Sequence of chain 1.R:
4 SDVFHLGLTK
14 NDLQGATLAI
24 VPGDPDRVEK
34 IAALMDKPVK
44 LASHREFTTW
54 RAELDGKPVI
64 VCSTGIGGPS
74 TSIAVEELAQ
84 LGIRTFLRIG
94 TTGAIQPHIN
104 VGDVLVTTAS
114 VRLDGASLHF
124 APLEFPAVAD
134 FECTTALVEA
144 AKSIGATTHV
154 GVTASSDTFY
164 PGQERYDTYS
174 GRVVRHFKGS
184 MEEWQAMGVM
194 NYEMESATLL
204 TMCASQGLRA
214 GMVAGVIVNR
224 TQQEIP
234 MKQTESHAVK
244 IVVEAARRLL

Binding-site contacts:
Ligand atom C6 contacts residue THR95 of chain 1.R at 3.9 Å.
Ligand atom C5' contacts residue MET197 of chain 1.R at 4.0 Å (hydrophobic).
Ligand atom C4 contacts residue ARG168 of chain 1.R at 3.8 Å.
Ligand atom N1 contacts residue THR94 of chain 1.R at 3.7 Å.
Ligand atom O4' contacts residue PO41 of chain 1.BC at 3.5 Å (h-bond).
Ligand atom N3 contacts residue GLN166 of chain 1.R at 3.2 Å (h-bond).
Ligand atom C6 contacts residue THR94 of chain 1.R at 3.6 Å.
Ligand atom O5' contacts residue PHE162 of chain 1.R at 3.7 Å.
Ligand atom C1' contacts residue THR94 of chain 1.R at 3.4 Å.
Ligand atom O4 contacts residue ARG168 of chain 1.R at 2.9 Å (salt-bridge).
Ligand atom O2 contacts residue TYR195 of chain 1.R at 3.9 Å.
Ligand atom O4 contacts residue GLY96 of chain 1.R at 3.6 Å.
Ligand atom C4' contacts residue PO41 of chain 1.BC at 3.7 Å.
Ligand atom O3' contacts residue ILE69 of chain 1.R at 4.0 Å.
Ligand atom C5 contacts residue THR95 of chain 1.R at 3.7 Å.
Ligand atom C4 contacts residue GLY96 of chain 1.R at 3.6 Å.
Ligand atom N3 contacts residue TYR195 of chain 1.R at 3.9 Å.
Ligand atom C2' contacts residue MET197 of chain 1.R at 3.6 Å (hydrophobic).
Ligand atom O5' contacts residue HIS8 of chain 1.Q at 2.7 Å (h-bond).
Ligand atom C1' contacts residue PO41 of chain 1.BC at 4.0 Å.
Ligand atom O2 contacts residue MET197 of chain 1.R at 3.8 Å.
Ligand atom O2 contacts residue GLN166 of chain 1.R at 3.1 Å (h-bond).
Ligand atom C3' contacts residue GLU198 of chain 1.R at 3.5 Å.
Ligand atom C5 contacts residue ILE220 of chain 1.R at 4.0 Å (hydrophobic).
Ligand atom C2' contacts residue PO41 of chain 1.BC at 3.2 Å.
Ligand atom C5' contacts residue HIS8 of chain 1.Q at 3.4 Å.
Ligand atom C2' contacts residue GLU198 of chain 1.R at 3.6 Å.
Ligand atom O4 contacts residue VAL221 of chain 1.R at 3.7 Å.
Ligand atom C2 contacts residue TYR195 of chain 1.R at 3.9 Å (hydrophobic).
Ligand atom O4' contacts residue THR94 of chain 1.R at 3.8 Å.
Ligand atom C3' contacts residue PO41 of chain 1.BC at 3.7 Å.
Ligand atom O2 contacts residue GLU196 of chain 1.R at 3.5 Å.
Ligand atom C2' contacts residue GLU196 of chain 1.R at 3.8 Å.
Ligand atom O3' contacts residue PO41 of chain 1.BC at 2.8 Å (h-bond).
Ligand atom C2 contacts residue GLN166 of chain 1.R at 3.9 Å.
Ligand atom C5 contacts residue GLY96 of chain 1.R at 3.6 Å.
Ligand atom C3' contacts residue MET197 of chain 1.R at 3.7 Å (hydrophobic).
Ligand atom C2' contacts residue THR94 of chain 1.R at 3.9 Å.
Ligand atom N3 contacts residue PHE162 of chain 1.R at 3.8 Å.
Ligand atom O3' contacts residue GLU198 of chain 1.R at 2.5 Å (salt-bridge).

Sequence of chain 1.Q:
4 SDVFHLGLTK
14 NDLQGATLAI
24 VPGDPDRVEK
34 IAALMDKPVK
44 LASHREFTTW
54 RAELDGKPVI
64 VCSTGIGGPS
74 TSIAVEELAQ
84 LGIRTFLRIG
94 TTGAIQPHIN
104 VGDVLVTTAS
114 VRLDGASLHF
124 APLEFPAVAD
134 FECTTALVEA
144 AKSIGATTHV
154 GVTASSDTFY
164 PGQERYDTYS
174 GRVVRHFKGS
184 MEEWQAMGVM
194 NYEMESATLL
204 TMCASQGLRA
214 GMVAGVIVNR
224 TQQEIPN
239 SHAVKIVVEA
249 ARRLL

A protein and the small-molecule ligand that binds it are described below.
Small molecule (SMILES): O=c1ccn([C@H]2C[C@H](O)[C@@H](CO)O2)c(=O)[nH]1